A small-molecule ligand and the protein it binds are described below.
Small molecule (SMILES): CNCCN(C)c1cncc(CCc2cc(C)cc(N)n2)c1

Binding-site contacts:
Ligand atom C19 contacts residue H4B1 of chain 1.C at 3.5 Å.
Ligand atom C16 contacts residue HEM1 of chain 1.B at 3.8 Å.
Ligand atom C13 contacts residue GLN129 of chain 1.A at 3.4 Å.
Ligand atom N02 contacts residue TYR239 of chain 1.A at 3.7 Å.
Ligand atom C21 contacts residue H4B1 of chain 1.C at 3.3 Å.
Ligand atom C07 contacts residue PHE235 of chain 1.A at 3.6 Å (hydrophobic).
Ligand atom C13 contacts residue HEM1 of chain 1.B at 3.8 Å.
Ligand atom N02 contacts residue HEM1 of chain 1.B at 3.4 Å.
Ligand atom C18 contacts residue ASN248 of chain 1.A at 3.7 Å.
Ligand atom N02 contacts residue GLU243 of chain 1.A at 2.9 Å (salt-bridge).
Ligand atom C17 contacts residue ASN248 of chain 1.A at 3.5 Å.
Ligand atom C21 contacts residue HEM1 of chain 1.B at 3.5 Å.
Ligand atom C18 contacts residue ARG254 of chain 1.A at 3.5 Å.
Ligand atom N17 contacts residue HEM1 of chain 1.B at 3.4 Å (h-bond).
Ligand atom N17 contacts residue ASN248 of chain 1.A at 3.6 Å (h-bond).
Ligand atom C19 contacts residue ARG247 of chain 1.A at 3.8 Å.
Ligand atom C06 contacts residue GLU243 of chain 1.A at 3.5 Å.
Ligand atom C02 contacts residue HEM1 of chain 1.B at 3.7 Å.
Ligand atom C07 contacts residue ASN236 of chain 1.A at 3.7 Å.
Ligand atom C08 contacts residue ILE218 of chain 1.A at 3.7 Å (hydrophobic).
Ligand atom C14 contacts residue GLU243 of chain 1.A at 3.8 Å.
Ligand atom C12 contacts residue HIS128 of chain 1.A at 3.2 Å.
Ligand atom C07 contacts residue HEM1 of chain 1.B at 3.3 Å.
Ligand atom N11 contacts residue GLN129 of chain 1.A at 3.4 Å (h-bond).
Ligand atom C15 contacts residue HEM1 of chain 1.B at 3.2 Å.
Ligand atom C02 contacts residue GLU243 of chain 1.A at 3.6 Å.
Ligand atom C09 contacts residue GLU243 of chain 1.A at 3.8 Å.
Ligand atom N20 contacts residue HEM1 of chain 1.B at 2.8 Å (h-bond).
Ligand atom C05 contacts residue ILE218 of chain 1.A at 3.7 Å (hydrophobic).
Ligand atom C17 contacts residue HEM1 of chain 1.B at 3.7 Å.
Ligand atom N02 contacts residue TRP238 of chain 1.A at 2.8 Å (h-bond).
Ligand atom C08 contacts residue HEM1 of chain 1.B at 3.5 Å.
Ligand atom C07 contacts residue GLY237 of chain 1.A at 3.4 Å.
Ligand atom C12 contacts residue GLN129 of chain 1.A at 2.9 Å.
Ligand atom N20 contacts residue H4B1 of chain 1.C at 2.8 Å (h-bond).
Ligand atom N11 contacts residue HIS128 of chain 1.A at 2.8 Å (h-bond).
Ligand atom C03 contacts residue HEM1 of chain 1.B at 3.5 Å.
Ligand atom N01 contacts residue GLU243 of chain 1.A at 2.7 Å (salt-bridge).
Ligand atom C08 contacts residue GLU243 of chain 1.A at 3.5 Å.
Ligand atom C14 contacts residue HEM1 of chain 1.B at 3.1 Å.

Sequence of chain 1.A:
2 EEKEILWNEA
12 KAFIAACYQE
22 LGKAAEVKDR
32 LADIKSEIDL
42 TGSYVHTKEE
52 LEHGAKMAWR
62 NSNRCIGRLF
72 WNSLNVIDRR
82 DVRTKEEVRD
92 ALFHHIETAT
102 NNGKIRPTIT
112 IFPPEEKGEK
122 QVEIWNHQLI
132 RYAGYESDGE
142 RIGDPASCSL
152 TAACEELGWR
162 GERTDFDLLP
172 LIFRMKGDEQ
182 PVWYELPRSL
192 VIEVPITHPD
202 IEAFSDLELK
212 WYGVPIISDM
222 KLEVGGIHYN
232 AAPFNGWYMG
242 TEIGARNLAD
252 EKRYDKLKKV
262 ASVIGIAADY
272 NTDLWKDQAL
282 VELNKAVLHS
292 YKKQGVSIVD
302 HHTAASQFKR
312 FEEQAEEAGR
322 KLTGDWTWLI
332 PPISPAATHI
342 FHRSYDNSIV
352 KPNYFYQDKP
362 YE